Sequence of chain 1.A:
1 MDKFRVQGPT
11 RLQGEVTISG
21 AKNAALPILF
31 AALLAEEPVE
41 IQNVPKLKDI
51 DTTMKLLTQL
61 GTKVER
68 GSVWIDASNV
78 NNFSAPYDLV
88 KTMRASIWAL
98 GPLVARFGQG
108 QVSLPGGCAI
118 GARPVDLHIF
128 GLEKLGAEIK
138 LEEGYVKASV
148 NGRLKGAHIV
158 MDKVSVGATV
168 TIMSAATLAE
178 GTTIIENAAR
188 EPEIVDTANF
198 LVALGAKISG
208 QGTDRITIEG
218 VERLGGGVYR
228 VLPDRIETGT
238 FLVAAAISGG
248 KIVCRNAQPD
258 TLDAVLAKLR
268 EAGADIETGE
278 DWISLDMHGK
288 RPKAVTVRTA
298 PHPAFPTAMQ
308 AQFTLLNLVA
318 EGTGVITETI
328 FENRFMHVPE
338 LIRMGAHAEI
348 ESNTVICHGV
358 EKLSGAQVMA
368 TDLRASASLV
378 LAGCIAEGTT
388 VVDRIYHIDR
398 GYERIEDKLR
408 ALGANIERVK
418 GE

This protein binds this small molecule.
Small molecule (SMILES): CC(=O)N[C@H]1[C@@H](O[P](=O)(O)O[P](=O)(O)OC[C@H]2O[C@@H](n3ccc(=O)[nH]c3=O)[C@H](O)[C@@H]2O)O[C@H](CO)[C@@H](O)[C@@H]1O[C@@](C)(OP(=O)(O)O)C(=O)O

Binding-site contacts:
Ligand atom O13 contacts residue LYS22 of chain 1.A at 3.0 Å (salt-bridge).
Ligand atom O15 contacts residue ARG397 of chain 1.A at 2.9 Å (salt-bridge).
Ligand atom C1 contacts residue PRO121 of chain 1.A at 3.2 Å (hydrophobic).
Ligand atom C6 contacts residue PRO121 of chain 1.A at 3.4 Å (hydrophobic).
Ligand atom O8 contacts residue ARG120 of chain 1.A at 3.3 Å (salt-bridge).
Ligand atom C15 contacts residue ILE327 of chain 1.A at 3.2 Å (hydrophobic).
Ligand atom O19 contacts residue ARG331 of chain 1.A at 3.1 Å (salt-bridge).
Ligand atom O1 contacts residue VAL122 of chain 1.A at 3.0 Å.
Ligand atom O19 contacts residue ALA305 of chain 1.A at 3.3 Å.
Ligand atom N1 contacts residue PRO121 of chain 1.A at 3.4 Å (h-bond).
Ligand atom O16 contacts residue ARG120 of chain 1.A at 2.9 Å (salt-bridge).
Ligand atom O10 contacts residue ARG120 of chain 1.A at 2.8 Å (salt-bridge).
Ligand atom O15 contacts residue LYS22 of chain 1.A at 2.8 Å (salt-bridge).
Ligand atom O2 contacts residue LYS160 of chain 1.A at 3.2 Å (salt-bridge).
Ligand atom O11 contacts residue ARG120 of chain 1.A at 3.1 Å.
Ligand atom O14 contacts residue ILE327 of chain 1.A at 2.6 Å (h-bond).
Ligand atom O18 contacts residue ARG371 of chain 1.A at 2.7 Å (salt-bridge).
Ligand atom C19 contacts residue ARG331 of chain 1.A at 3.3 Å.
Ligand atom O9 contacts residue EDO1 of chain 1.R at 3.0 Å (h-bond).
Ligand atom O1 contacts residue LEU124 of chain 1.A at 2.7 Å (h-bond).
Ligand atom N1 contacts residue ASP123 of chain 1.A at 2.8 Å (salt-bridge).
Ligand atom C8 contacts residue ASN23 of chain 1.A at 3.4 Å.
Ligand atom C14 contacts residue ARG371 of chain 1.A at 3.5 Å.
Ligand atom O9 contacts residue GLY164 of chain 1.A at 3.0 Å (h-bond).
Ligand atom O1 contacts residue ASP123 of chain 1.A at 3.1 Å (salt-bridge).
Ligand atom O18 contacts residue LEU370 of chain 1.A at 3.4 Å.
Ligand atom C6 contacts residue SER162 of chain 1.A at 3.4 Å.
Ligand atom O5 contacts residue SER162 of chain 1.A at 3.4 Å.
Ligand atom O12 contacts residue TRP95 of chain 1.A at 3.3 Å.
Ligand atom C7 contacts residue ASN23 of chain 1.A at 3.2 Å.
Ligand atom O19 contacts residue ARG371 of chain 1.A at 2.8 Å (salt-bridge).
Ligand atom O18 contacts residue LYS22 of chain 1.A at 3.0 Å (salt-bridge).
Ligand atom O11 contacts residue PRO121 of chain 1.A at 3.4 Å.
Ligand atom O5 contacts residue VAL163 of chain 1.A at 2.8 Å (h-bond).
Ligand atom O6 contacts residue VAL163 of chain 1.A at 3.4 Å (h-bond).
Ligand atom O22 contacts residue THR304 of chain 1.A at 3.4 Å.
Ligand atom O6 contacts residue SER162 of chain 1.A at 2.7 Å (h-bond).
Ligand atom O10 contacts residue EDO1 of chain 1.R at 3.0 Å (h-bond).
Ligand atom O2 contacts residue PRO121 of chain 1.A at 3.4 Å.
Ligand atom O6 contacts residue GLY164 of chain 1.A at 3.3 Å (h-bond).